Sequence of chain 1.D:
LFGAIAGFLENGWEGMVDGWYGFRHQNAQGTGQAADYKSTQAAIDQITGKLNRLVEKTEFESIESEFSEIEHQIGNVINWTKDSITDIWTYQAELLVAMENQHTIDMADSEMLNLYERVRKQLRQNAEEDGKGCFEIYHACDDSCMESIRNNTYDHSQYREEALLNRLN

Sequence of chain 1.E:
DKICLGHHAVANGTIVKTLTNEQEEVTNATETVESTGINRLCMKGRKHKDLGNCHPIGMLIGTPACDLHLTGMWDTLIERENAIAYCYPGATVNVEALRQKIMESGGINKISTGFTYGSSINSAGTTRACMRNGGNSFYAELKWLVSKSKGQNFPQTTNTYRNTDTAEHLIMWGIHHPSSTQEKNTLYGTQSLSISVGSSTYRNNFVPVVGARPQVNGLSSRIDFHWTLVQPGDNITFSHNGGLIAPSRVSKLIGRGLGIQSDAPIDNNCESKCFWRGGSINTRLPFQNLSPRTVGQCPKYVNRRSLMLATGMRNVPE

Binding-site contacts:
Ligand atom C8 contacts residue GLY77 of chain 1.D at 3.6 Å.
Ligand atom O7 contacts residue GLU108 of chain 1.E at 3.0 Å (salt-bridge).
Ligand atom C8 contacts residue ASN78 of chain 1.D at 3.1 Å.
Ligand atom C7 contacts residue HIS74 of chain 1.D at 4.4 Å.
Ligand atom C7 contacts residue ASN81 of chain 1.D at 3.6 Å.
Ligand atom C7 contacts residue GLU108 of chain 1.E at 4.1 Å.
Ligand atom O7 contacts residue ASN81 of chain 1.D at 4.0 Å.
Ligand atom N2 contacts residue ASN78 of chain 1.D at 4.5 Å.
Ligand atom C3 contacts residue ASN81 of chain 1.D at 3.9 Å.
Ligand atom C6 contacts residue ASN81 of chain 1.D at 4.4 Å.
Ligand atom C8 contacts residue HIS74 of chain 1.D at 3.5 Å.
Ligand atom C4 contacts residue ASN81 of chain 1.D at 4.2 Å.
Ligand atom N2 contacts residue ASN81 of chain 1.D at 3.0 Å (h-bond).
Ligand atom C5 contacts residue ASN81 of chain 1.D at 3.4 Å.
Ligand atom C8 contacts residue ASN81 of chain 1.D at 4.4 Å.
Ligand atom O5 contacts residue ASN81 of chain 1.D at 2.1 Å (h-bond).
Ligand atom C1 contacts residue ASN81 of chain 1.D at 1.5 Å.
Ligand atom O7 contacts residue HIS74 of chain 1.D at 4.1 Å.
Ligand atom O7 contacts residue ASN78 of chain 1.D at 3.2 Å (h-bond).
Ligand atom C7 contacts residue ASN78 of chain 1.D at 3.4 Å.
Ligand atom C2 contacts residue ASN81 of chain 1.D at 2.7 Å.

A protein and the small-molecule ligand that binds it are described below.
Small molecule (SMILES): CC(=O)N[C@@H]1[C@@H](O)[C@H](O)[C@@H](CO)O[C@H]1O